This small molecule binds to this protein.
Small molecule (SMILES): CCO[C@H](COc1ccc(C(F)(F)F)cc1)CSc1ccc(OCC(=O)O)c(C)c1

Sequence of chain 1.A:
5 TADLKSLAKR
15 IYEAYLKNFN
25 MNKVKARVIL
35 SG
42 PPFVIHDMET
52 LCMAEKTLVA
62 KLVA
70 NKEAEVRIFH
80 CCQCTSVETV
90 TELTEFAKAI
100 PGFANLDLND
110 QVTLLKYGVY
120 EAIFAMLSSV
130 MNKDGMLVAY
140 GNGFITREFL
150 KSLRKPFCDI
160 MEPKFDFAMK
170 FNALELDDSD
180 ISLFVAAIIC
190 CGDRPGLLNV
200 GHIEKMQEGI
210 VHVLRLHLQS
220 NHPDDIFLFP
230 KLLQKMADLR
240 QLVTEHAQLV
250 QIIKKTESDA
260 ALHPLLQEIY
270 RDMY

Binding-site contacts:
Ligand atom C1 contacts residue LEU149 of chain 1.A at 3.9 Å (hydrophobic).
Ligand atom C2 contacts residue MET160 of chain 1.A at 3.9 Å (hydrophobic).
Ligand atom F2 contacts residue LEU52 of chain 1.A at 3.7 Å.
Ligand atom O5 contacts residue TYR269 of chain 1.A at 2.5 Å (h-bond).
Ligand atom C19 contacts residue CYS81 of chain 1.A at 3.5 Å (hydrophobic).
Ligand atom O4 contacts residue SER85 of chain 1.A at 2.6 Å (h-bond).
Ligand atom O2 contacts residue CYS81 of chain 1.A at 3.8 Å.
Ligand atom C1 contacts residue CYS81 of chain 1.A at 3.7 Å (hydrophobic).
Ligand atom C18 contacts residue TYR269 of chain 1.A at 3.7 Å (hydrophobic).
Ligand atom C2 contacts residue CYS81 of chain 1.A at 3.6 Å (hydrophobic).
Ligand atom O5 contacts residue TYR119 of chain 1.A at 3.2 Å (h-bond).
Ligand atom C4 contacts residue VAL137 of chain 1.A at 3.6 Å (hydrophobic).
Ligand atom F2 contacts residue ILE46 of chain 1.A at 3.7 Å.
Ligand atom C6 contacts residue VAL137 of chain 1.A at 3.7 Å (hydrophobic).
Ligand atom C20 contacts residue ILE159 of chain 1.A at 3.1 Å (hydrophobic).
Ligand atom F3 contacts residue ILE46 of chain 1.A at 3.8 Å.
Ligand atom C20 contacts residue MET160 of chain 1.A at 3.8 Å (hydrophobic).
Ligand atom F3 contacts residue LEU59 of chain 1.A at 3.9 Å.
Ligand atom C7 contacts residue CYS80 of chain 1.A at 3.9 Å (hydrophobic).
Ligand atom O3 contacts residue HIS245 of chain 1.A at 3.0 Å (h-bond).
Ligand atom C20 contacts residue CYS81 of chain 1.A at 3.6 Å (hydrophobic).
Ligand atom C16 contacts residue CYS81 of chain 1.A at 3.8 Å (hydrophobic).
Ligand atom C17 contacts residue HIS245 of chain 1.A at 3.8 Å.
Ligand atom O1 contacts residue CYS81 of chain 1.A at 3.0 Å (h-bond).
Ligand atom C14 contacts residue SER85 of chain 1.A at 3.6 Å.
Ligand atom S1 contacts residue LEU126 of chain 1.A at 3.7 Å.
Ligand atom C18 contacts residue TYR119 of chain 1.A at 3.3 Å (hydrophobic).
Ligand atom F1 contacts residue CYS80 of chain 1.A at 3.8 Å.
Ligand atom O4 contacts residue LEU265 of chain 1.A at 3.8 Å.
Ligand atom C18 contacts residue SER85 of chain 1.A at 3.5 Å.
Ligand atom C21 contacts residue MET160 of chain 1.A at 3.5 Å (hydrophobic).
Ligand atom C21 contacts residue CYS81 of chain 1.A at 3.6 Å (hydrophobic).
Ligand atom F1 contacts residue VAL60 of chain 1.A at 3.4 Å.
Ligand atom C15 contacts residue SER85 of chain 1.A at 3.1 Å.
Ligand atom O5 contacts residue HIS245 of chain 1.A at 2.9 Å (h-bond).
Ligand atom C18 contacts residue HIS245 of chain 1.A at 3.7 Å.
Ligand atom O5 contacts residue VAL249 of chain 1.A at 3.8 Å.
Ligand atom C12 contacts residue THR84 of chain 1.A at 3.9 Å.
Ligand atom O4 contacts residue TYR119 of chain 1.A at 2.6 Å (h-bond).
Ligand atom C6 contacts residue CYS80 of chain 1.A at 3.7 Å (hydrophobic).